Binding-site contacts:
Ligand atom C03 contacts residue HIS46 of chain 2.A at 3.2 Å.
Ligand atom N22 contacts residue GLU85 of chain 2.A at 3.1 Å (salt-bridge).
Ligand atom O04 contacts residue LYS139 of chain 2.A at 2.8 Å (salt-bridge).
Ligand atom O01 contacts residue MN1 of chain 2.C at 2.1 Å.
Ligand atom O04 contacts residue HIS46 of chain 2.A at 3.0 Å (h-bond).
Ligand atom C02 contacts residue HIS46 of chain 2.A at 3.2 Å.
Ligand atom C18 contacts residue ILE43 of chain 2.A at 3.5 Å (hydrophobic).
Ligand atom O01 contacts residue GLU85 of chain 2.A at 3.1 Å (salt-bridge).
Ligand atom C03 contacts residue MN1 of chain 2.B at 2.9 Å.
Ligand atom C02 contacts residue MN1 of chain 2.B at 3.0 Å.
Ligand atom O04 contacts residue GLU124 of chain 2.A at 3.0 Å (salt-bridge).
Ligand atom C09 contacts residue ILE43 of chain 2.A at 3.7 Å (hydrophobic).
Ligand atom O04 contacts residue ILE125 of chain 2.A at 3.1 Å (h-bond).
Ligand atom F19 contacts residue TYR29 of chain 2.A at 3.2 Å.
Ligand atom O04 contacts residue MN1 of chain 2.B at 2.1 Å.
Ligand atom O01 contacts residue GLU124 of chain 2.A at 3.2 Å (salt-bridge).
Ligand atom C05 contacts residue LYS139 of chain 2.A at 4.0 Å.
Ligand atom F19 contacts residue ALA25 of chain 2.A at 3.4 Å.
Ligand atom C08 contacts residue ILE43 of chain 2.A at 3.7 Å (hydrophobic).
Ligand atom C17 contacts residue MG1 of chain 2.H at 3.8 Å.
Ligand atom C02 contacts residue GLU85 of chain 2.A at 3.5 Å.
Ligand atom F11 contacts residue LYS39 of chain 2.A at 3.4 Å.
Ligand atom C17 contacts residue ILE43 of chain 2.A at 3.9 Å (hydrophobic).
Ligand atom C03 contacts residue LYS139 of chain 2.A at 3.5 Å.
Ligand atom C16 contacts residue MG1 of chain 2.H at 3.6 Å.
Ligand atom O01 contacts residue HIS46 of chain 2.A at 3.0 Å.
Ligand atom C03 contacts residue GLU124 of chain 2.A at 3.9 Å.
Ligand atom C10 contacts residue LYS39 of chain 2.A at 3.9 Å.
Ligand atom C20 contacts residue ILE43 of chain 2.A at 3.9 Å (hydrophobic).
Ligand atom C16 contacts residue GLU85 of chain 2.A at 3.9 Å.
Ligand atom C09 contacts residue ALA42 of chain 2.A at 3.7 Å (hydrophobic).
Ligand atom C18 contacts residue TYR29 of chain 2.A at 4.0 Å (hydrophobic).
Ligand atom O01 contacts residue ASP113 of chain 2.A at 2.9 Å (salt-bridge).
Ligand atom N22 contacts residue MN1 of chain 2.C at 3.4 Å.
Ligand atom F11 contacts residue EDO1 of chain 2.I at 3.2 Å.
Ligand atom C02 contacts residue MN1 of chain 2.C at 3.1 Å.
Ligand atom F19 contacts residue MET26 of chain 2.A at 3.9 Å.
Ligand atom N22 contacts residue HIS46 of chain 2.A at 3.7 Å.
Ligand atom O01 contacts residue MN1 of chain 2.B at 2.2 Å.
Ligand atom F19 contacts residue ILE43 of chain 2.A at 3.5 Å.

The small molecule below binds the protein below.
Small molecule (SMILES): Oc1cc(-c2ccc(F)cc2)c(-c2ccc(F)cc2)nc1O

Sequence of chain 2.A:
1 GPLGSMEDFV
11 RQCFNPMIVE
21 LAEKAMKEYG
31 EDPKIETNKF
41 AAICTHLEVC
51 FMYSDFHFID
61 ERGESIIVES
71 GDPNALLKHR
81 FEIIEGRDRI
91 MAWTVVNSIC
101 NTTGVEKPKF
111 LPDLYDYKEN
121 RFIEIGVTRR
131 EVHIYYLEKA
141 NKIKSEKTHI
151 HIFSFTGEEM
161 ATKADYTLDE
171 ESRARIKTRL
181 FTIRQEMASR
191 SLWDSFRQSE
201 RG